A small-molecule ligand and the protein it binds are described below.
Small molecule (SMILES): Nc1ncnc2c1ncn2[C@H]1C[C@H](O)[C@@H](COP(=O)(O)O)O1

Binding-site contacts:
Ligand atom N6 contacts residue PRO432 of chain 1.J at 4.0 Å.
Ligand atom C4 contacts residue PRO217 of chain 1.J at 3.8 Å (hydrophobic).
Ligand atom O2P contacts residue HIS427 of chain 1.L at 3.1 Å.
Ligand atom C4' contacts residue HIS429 of chain 1.J at 3.9 Å.
Ligand atom C3' contacts residue HIS429 of chain 1.J at 3.7 Å.
Ligand atom N1 contacts residue GLY438 of chain 1.J at 3.7 Å.
Ligand atom C2 contacts residue PRO217 of chain 1.J at 3.8 Å (hydrophobic).
Ligand atom C2 contacts residue PRO430 of chain 1.J at 3.8 Å (hydrophobic).
Ligand atom O2P contacts residue ASN426 of chain 1.L at 3.3 Å.
Ligand atom C2 contacts residue GLY438 of chain 1.J at 3.9 Å.
Ligand atom N3 contacts residue PRO430 of chain 1.J at 4.1 Å.
Ligand atom C6 contacts residue SER431 of chain 1.J at 3.8 Å.
Ligand atom C2' contacts residue PRO430 of chain 1.J at 3.5 Å (hydrophobic).
Ligand atom N7 contacts residue SER431 of chain 1.J at 3.8 Å.
Ligand atom P contacts residue ASP425 of chain 1.L at 3.7 Å.
Ligand atom N6 contacts residue SER431 of chain 1.J at 3.3 Å.
Ligand atom N9 contacts residue ASN426 of chain 1.L at 4.1 Å.
Ligand atom C5' contacts residue HIS429 of chain 1.J at 3.1 Å.
Ligand atom C6 contacts residue PRO217 of chain 1.J at 4.0 Å (hydrophobic).
Ligand atom N1 contacts residue PRO217 of chain 1.J at 4.1 Å.
Ligand atom C8 contacts residue ASP425 of chain 1.L at 4.1 Å.
Ligand atom C5 contacts residue PRO217 of chain 1.J at 3.8 Å (hydrophobic).
Ligand atom C5 contacts residue SER431 of chain 1.J at 4.0 Å.
Ligand atom N7 contacts residue ASN426 of chain 1.L at 3.5 Å (h-bond).
Ligand atom C6 contacts residue PRO430 of chain 1.J at 3.7 Å (hydrophobic).
Ligand atom N9 contacts residue PRO217 of chain 1.J at 4.2 Å.
Ligand atom N6 contacts residue GLY438 of chain 1.J at 4.2 Å.
Ligand atom N7 contacts residue ASN408 of chain 1.J at 3.5 Å (h-bond).
Ligand atom O4' contacts residue ASN426 of chain 1.L at 4.0 Å.
Ligand atom N6 contacts residue ASN408 of chain 1.J at 3.9 Å.
Ligand atom C2' contacts residue HIS429 of chain 1.J at 3.7 Å.
Ligand atom O2P contacts residue ASP425 of chain 1.L at 3.2 Å (salt-bridge).
Ligand atom C8 contacts residue ASN426 of chain 1.L at 3.0 Å.
Ligand atom N1 contacts residue PRO430 of chain 1.J at 3.5 Å (h-bond).
Ligand atom N3 contacts residue PRO217 of chain 1.J at 3.9 Å.
Ligand atom N6 contacts residue GLY436 of chain 1.J at 3.8 Å.
Ligand atom N6 contacts residue PRO430 of chain 1.J at 4.1 Å.
Ligand atom O5' contacts residue HIS429 of chain 1.J at 4.2 Å.
Ligand atom O4' contacts residue HIS429 of chain 1.J at 4.0 Å.
Ligand atom C5' contacts residue HIS427 of chain 1.L at 4.0 Å.

Sequence of chain 1.L:
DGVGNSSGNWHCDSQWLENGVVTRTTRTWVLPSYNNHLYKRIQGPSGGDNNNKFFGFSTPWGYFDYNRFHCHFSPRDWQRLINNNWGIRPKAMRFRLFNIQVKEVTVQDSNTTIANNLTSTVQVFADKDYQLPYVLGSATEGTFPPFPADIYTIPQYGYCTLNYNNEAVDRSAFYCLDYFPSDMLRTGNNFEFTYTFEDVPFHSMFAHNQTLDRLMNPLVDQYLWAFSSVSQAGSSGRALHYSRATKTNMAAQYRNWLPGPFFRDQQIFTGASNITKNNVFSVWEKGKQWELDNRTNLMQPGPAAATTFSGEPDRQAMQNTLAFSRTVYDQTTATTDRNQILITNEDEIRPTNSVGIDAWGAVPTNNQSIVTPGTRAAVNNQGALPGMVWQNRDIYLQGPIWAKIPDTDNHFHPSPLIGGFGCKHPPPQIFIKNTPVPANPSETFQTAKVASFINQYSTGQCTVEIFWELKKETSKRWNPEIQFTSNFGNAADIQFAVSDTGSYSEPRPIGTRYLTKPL

Sequence of chain 1.J:
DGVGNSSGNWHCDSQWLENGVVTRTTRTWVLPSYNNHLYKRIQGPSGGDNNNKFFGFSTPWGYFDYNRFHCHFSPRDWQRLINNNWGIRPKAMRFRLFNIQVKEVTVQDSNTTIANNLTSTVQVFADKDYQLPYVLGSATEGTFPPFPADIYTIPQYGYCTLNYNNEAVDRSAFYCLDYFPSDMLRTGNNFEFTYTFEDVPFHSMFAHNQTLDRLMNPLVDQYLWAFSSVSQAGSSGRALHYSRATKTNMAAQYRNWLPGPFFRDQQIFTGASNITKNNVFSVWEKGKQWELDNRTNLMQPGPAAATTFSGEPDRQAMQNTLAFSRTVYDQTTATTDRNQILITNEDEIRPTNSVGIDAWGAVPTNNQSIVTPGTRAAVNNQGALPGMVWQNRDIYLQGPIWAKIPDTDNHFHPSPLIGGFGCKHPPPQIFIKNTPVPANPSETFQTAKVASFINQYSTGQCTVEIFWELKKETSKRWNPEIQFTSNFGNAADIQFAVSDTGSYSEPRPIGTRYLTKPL